Sequence of chain 1.E:
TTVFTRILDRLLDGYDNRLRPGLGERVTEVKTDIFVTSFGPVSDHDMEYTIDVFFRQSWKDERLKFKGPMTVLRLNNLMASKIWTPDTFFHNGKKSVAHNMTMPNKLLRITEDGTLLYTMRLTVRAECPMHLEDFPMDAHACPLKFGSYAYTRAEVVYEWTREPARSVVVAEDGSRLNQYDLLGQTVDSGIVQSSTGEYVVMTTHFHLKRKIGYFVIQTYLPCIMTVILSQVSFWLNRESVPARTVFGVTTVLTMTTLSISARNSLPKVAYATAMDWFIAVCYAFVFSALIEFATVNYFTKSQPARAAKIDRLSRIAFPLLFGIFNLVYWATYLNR

Sequence of chain 1.D:
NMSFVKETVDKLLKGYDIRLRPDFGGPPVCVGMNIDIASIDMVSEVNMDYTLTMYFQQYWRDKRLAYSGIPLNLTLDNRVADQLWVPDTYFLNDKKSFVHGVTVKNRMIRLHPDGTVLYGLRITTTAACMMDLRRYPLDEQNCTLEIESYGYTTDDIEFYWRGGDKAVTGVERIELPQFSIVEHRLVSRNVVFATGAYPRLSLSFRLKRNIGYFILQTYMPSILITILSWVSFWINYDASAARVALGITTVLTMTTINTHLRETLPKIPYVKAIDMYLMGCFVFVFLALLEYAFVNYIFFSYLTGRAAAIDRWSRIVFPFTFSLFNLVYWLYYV

A small-molecule ligand and the protein it binds are described below.
Small molecule (SMILES): CC(=O)N[C@@H]1[C@@H](O)[C@H](O)[C@@H](CO)O[C@H]1O

Binding-site contacts:
Ligand atom O6 contacts residue ASN164 of chain 1.E at 4.5 Å.
Ligand atom C2 contacts residue PRO168 of chain 1.E at 3.7 Å (hydrophobic).
Ligand atom N2 contacts residue THR166 of chain 1.E at 3.9 Å.
Ligand atom C2 contacts residue ASN164 of chain 1.E at 2.7 Å.
Ligand atom C7 contacts residue ASN164 of chain 1.E at 4.3 Å.
Ligand atom N2 contacts residue MET167 of chain 1.E at 4.1 Å.
Ligand atom C8 contacts residue THR166 of chain 1.E at 3.0 Å.
Ligand atom C3 contacts residue PRO168 of chain 1.E at 4.5 Å (hydrophobic).
Ligand atom O3 contacts residue PRO168 of chain 1.E at 4.3 Å.
Ligand atom C4 contacts residue ASN164 of chain 1.E at 3.9 Å.
Ligand atom C5 contacts residue ASN164 of chain 1.E at 3.0 Å.
Ligand atom O5 contacts residue ASN164 of chain 1.E at 1.6 Å (h-bond).
Ligand atom C6 contacts residue ASN164 of chain 1.E at 3.9 Å.
Ligand atom N2 contacts residue PRO168 of chain 1.E at 3.8 Å.
Ligand atom C1 contacts residue ASN164 of chain 1.E at 1.5 Å.
Ligand atom C3 contacts residue ASN164 of chain 1.E at 3.8 Å.
Ligand atom C7 contacts residue THR166 of chain 1.E at 3.9 Å.
Ligand atom O7 contacts residue ASN164 of chain 1.E at 4.3 Å.
Ligand atom N2 contacts residue ASN164 of chain 1.E at 3.6 Å (h-bond).
Ligand atom C8 contacts residue ARG114 of chain 1.D at 4.3 Å.